Binding-site contacts:
Ligand atom C1 contacts residue PHE864 of chain 2.A at 4.3 Å (hydrophobic).
Ligand atom O6 contacts residue GLU384 of chain 2.A at 4.3 Å.
Ligand atom C1 contacts residue TYR863 of chain 2.A at 4.4 Å (hydrophobic).
Ligand atom C2 contacts residue TYR863 of chain 2.A at 4.1 Å (hydrophobic).
Ligand atom O3 contacts residue HIS659 of chain 2.A at 4.0 Å.
Ligand atom O2 contacts residue TYR858 of chain 2.A at 3.9 Å.
Ligand atom C1B contacts residue HIS659 of chain 2.A at 4.5 Å.
Ligand atom O3 contacts residue TYR858 of chain 2.A at 3.8 Å.
Ligand atom O3 contacts residue GLY859 of chain 2.A at 4.4 Å.
Ligand atom C7B contacts residue TYR705 of chain 2.A at 4.5 Å (hydrophobic).
Ligand atom O2B contacts residue TYR858 of chain 2.A at 4.1 Å.
Ligand atom C5 contacts residue TYR858 of chain 2.A at 4.0 Å (hydrophobic).
Ligand atom C4 contacts residue TYR858 of chain 2.A at 4.3 Å (hydrophobic).
Ligand atom C2 contacts residue PHE864 of chain 2.A at 3.8 Å (hydrophobic).
Ligand atom C4 contacts residue TYR858 of chain 2.A at 4.3 Å (hydrophobic).
Ligand atom O4 contacts residue GLU291 of chain 2.A at 4.5 Å.
Ligand atom C3 contacts residue TYR858 of chain 2.A at 4.1 Å (hydrophobic).
Ligand atom O4 contacts residue TYR858 of chain 2.A at 3.8 Å.
Ligand atom O2 contacts residue PHE864 of chain 2.A at 3.9 Å.
Ligand atom O6 contacts residue TYR863 of chain 2.A at 4.3 Å.
Ligand atom O6B contacts residue PHE702 of chain 2.A at 3.6 Å.
Ligand atom O3 contacts residue TYR863 of chain 2.A at 4.1 Å.
Ligand atom C6B contacts residue PHE702 of chain 2.A at 3.9 Å (hydrophobic).
Ligand atom N4A contacts residue TYR858 of chain 2.A at 4.3 Å.
Ligand atom O2 contacts residue GLY857 of chain 2.A at 4.1 Å.
Ligand atom O3 contacts residue GLU660 of chain 2.A at 3.8 Å.
Ligand atom O2B contacts residue TYR705 of chain 2.A at 4.0 Å.
Ligand atom C5 contacts residue TYR858 of chain 2.A at 4.3 Å (hydrophobic).
Ligand atom C7B contacts residue HIS659 of chain 2.A at 4.3 Å.
Ligand atom O3 contacts residue TYR705 of chain 2.A at 3.1 Å (h-bond).
Ligand atom C2B contacts residue TYR705 of chain 2.A at 3.9 Å (hydrophobic).
Ligand atom O3 contacts residue GLY857 of chain 2.A at 4.1 Å.
Ligand atom O2 contacts residue GLU660 of chain 2.A at 4.2 Å.
Ligand atom C4A contacts residue THR704 of chain 2.A at 4.5 Å.
Ligand atom C1B contacts residue TYR705 of chain 2.A at 4.2 Å (hydrophobic).
Ligand atom C3 contacts residue TYR858 of chain 2.A at 3.9 Å (hydrophobic).
Ligand atom O4 contacts residue PHE702 of chain 2.A at 4.4 Å.
Ligand atom O4 contacts residue THR704 of chain 2.A at 3.8 Å.
Ligand atom C4 contacts residue TYR863 of chain 2.A at 4.4 Å (hydrophobic).
Ligand atom O5 contacts residue TYR863 of chain 2.A at 4.2 Å.

This protein binds this small molecule.
Small molecule (SMILES): C[C@H]1O[C@H](O[C@H]2[C@H](O)[C@@H](O)[C@@H](O[C@H]3[C@H](O)[C@@H](O)[C@@H](O)O[C@@H]3CO)O[C@@H]2CO)[C@H](O)[C@@H](O)[C@@H]1N[C@H]1C=C(CO)[C@@H](O)[C@H](O)[C@H]1O

Sequence of chain 2.A:
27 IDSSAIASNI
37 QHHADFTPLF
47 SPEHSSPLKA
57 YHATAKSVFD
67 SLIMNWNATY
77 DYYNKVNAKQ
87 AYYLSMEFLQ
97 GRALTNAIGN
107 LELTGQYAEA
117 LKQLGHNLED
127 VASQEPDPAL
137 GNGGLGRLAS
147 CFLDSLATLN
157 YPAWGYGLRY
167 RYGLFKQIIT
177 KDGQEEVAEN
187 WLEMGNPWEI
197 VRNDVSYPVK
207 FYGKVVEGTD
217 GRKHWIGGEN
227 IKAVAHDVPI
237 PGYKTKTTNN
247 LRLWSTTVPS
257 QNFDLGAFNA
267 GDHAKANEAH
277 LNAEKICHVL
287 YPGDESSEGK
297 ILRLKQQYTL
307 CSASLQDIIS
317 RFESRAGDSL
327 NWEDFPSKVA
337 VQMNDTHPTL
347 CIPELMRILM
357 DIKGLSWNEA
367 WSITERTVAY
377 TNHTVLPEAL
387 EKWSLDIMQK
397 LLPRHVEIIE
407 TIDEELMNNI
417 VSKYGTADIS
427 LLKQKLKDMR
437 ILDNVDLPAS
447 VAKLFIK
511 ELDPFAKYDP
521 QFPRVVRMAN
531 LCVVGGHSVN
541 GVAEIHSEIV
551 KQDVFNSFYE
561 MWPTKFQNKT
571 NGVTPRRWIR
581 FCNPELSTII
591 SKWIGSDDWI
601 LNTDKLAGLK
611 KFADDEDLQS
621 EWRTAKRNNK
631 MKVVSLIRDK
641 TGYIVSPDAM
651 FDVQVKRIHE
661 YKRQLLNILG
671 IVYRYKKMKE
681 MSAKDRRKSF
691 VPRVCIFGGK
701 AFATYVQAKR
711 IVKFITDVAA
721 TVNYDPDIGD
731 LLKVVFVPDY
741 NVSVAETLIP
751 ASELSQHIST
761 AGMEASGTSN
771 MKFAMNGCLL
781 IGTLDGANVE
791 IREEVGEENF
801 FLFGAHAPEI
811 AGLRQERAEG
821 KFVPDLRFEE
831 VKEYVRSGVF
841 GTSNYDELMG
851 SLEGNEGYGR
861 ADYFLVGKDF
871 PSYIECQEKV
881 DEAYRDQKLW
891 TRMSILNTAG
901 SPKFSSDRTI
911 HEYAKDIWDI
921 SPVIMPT